Sequence of chain 1.A:
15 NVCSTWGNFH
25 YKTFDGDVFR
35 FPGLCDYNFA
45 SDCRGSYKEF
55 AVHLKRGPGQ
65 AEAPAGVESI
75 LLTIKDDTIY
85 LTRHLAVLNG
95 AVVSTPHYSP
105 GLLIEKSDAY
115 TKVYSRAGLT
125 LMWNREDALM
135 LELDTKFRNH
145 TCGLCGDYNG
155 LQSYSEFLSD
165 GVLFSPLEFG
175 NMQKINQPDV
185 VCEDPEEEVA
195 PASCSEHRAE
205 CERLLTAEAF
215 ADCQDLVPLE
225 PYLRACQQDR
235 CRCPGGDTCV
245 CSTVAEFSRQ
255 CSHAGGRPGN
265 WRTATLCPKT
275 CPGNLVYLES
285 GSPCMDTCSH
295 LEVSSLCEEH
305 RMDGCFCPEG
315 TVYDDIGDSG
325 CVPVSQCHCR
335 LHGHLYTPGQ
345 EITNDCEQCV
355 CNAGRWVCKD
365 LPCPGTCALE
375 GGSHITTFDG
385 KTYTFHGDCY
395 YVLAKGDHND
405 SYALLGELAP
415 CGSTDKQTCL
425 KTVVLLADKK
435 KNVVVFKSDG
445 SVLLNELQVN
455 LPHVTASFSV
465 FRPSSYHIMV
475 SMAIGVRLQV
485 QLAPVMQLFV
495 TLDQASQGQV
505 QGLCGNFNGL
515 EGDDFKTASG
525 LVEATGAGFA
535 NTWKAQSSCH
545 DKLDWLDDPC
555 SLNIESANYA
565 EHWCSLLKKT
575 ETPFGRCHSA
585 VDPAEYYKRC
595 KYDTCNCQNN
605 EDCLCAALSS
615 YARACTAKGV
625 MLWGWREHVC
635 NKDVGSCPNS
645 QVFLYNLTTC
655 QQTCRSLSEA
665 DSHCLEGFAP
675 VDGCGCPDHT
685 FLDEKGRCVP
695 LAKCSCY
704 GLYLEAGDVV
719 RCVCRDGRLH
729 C

Binding-site contacts:
Ligand atom N2 contacts residue ASN153 of chain 1.A at 4.3 Å.
Ligand atom C5 contacts residue ARG142 of chain 1.A at 4.2 Å.
Ligand atom O6 contacts residue ARG142 of chain 1.A at 3.8 Å.
Ligand atom O3 contacts residue ASN143 of chain 1.A at 3.8 Å.
Ligand atom O5 contacts residue ASN143 of chain 1.A at 2.4 Å (h-bond).
Ligand atom O4 contacts residue ARG142 of chain 1.A at 3.1 Å.
Ligand atom C7 contacts residue ASN153 of chain 1.A at 4.2 Å.
Ligand atom O7 contacts residue ASN153 of chain 1.A at 3.8 Å.
Ligand atom C7 contacts residue ASN143 of chain 1.A at 3.9 Å.
Ligand atom C6 contacts residue ARG142 of chain 1.A at 3.4 Å.
Ligand atom O7 contacts residue ASN143 of chain 1.A at 3.5 Å (h-bond).
Ligand atom C3 contacts residue ASN153 of chain 1.A at 3.4 Å.
Ligand atom O6 contacts residue ASN143 of chain 1.A at 2.7 Å (h-bond).
Ligand atom C6 contacts residue ASN143 of chain 1.A at 3.0 Å.
Ligand atom O3 contacts residue ASN153 of chain 1.A at 2.1 Å (h-bond).
Ligand atom O4 contacts residue ASN153 of chain 1.A at 3.9 Å.
Ligand atom C1 contacts residue ASN143 of chain 1.A at 1.4 Å.
Ligand atom O4 contacts residue ASN143 of chain 1.A at 4.2 Å.
Ligand atom O3 contacts residue GLY154 of chain 1.A at 4.4 Å.
Ligand atom C4 contacts residue ASN143 of chain 1.A at 3.0 Å.
Ligand atom N2 contacts residue ASN143 of chain 1.A at 3.5 Å (h-bond).
Ligand atom C4 contacts residue ASN153 of chain 1.A at 3.8 Å.
Ligand atom C3 contacts residue ASN143 of chain 1.A at 3.3 Å.
Ligand atom C2 contacts residue ASN143 of chain 1.A at 2.5 Å.
Ligand atom C4 contacts residue ARG142 of chain 1.A at 3.9 Å.
Ligand atom C2 contacts residue ASN153 of chain 1.A at 3.8 Å.
Ligand atom C5 contacts residue ASN143 of chain 1.A at 3.1 Å.

A protein and the small-molecule ligand that binds it are described below.
Small molecule (SMILES): CC(=O)N[C@@H]1[C@@H](O)[C@H](O)[C@@H](CO)O[C@H]1O